The small molecule below binds the protein below.
Small molecule (SMILES): OC[C@H]1CNC[C@@H](O)[C@@H]1O

Binding-site contacts:
Ligand atom C4 contacts residue TRP333 of chain 1.F at 3.5 Å (hydrophobic).
Ligand atom C3 contacts residue TRP333 of chain 1.F at 3.3 Å (hydrophobic).
Ligand atom C2 contacts residue GLN475 of chain 1.F at 3.3 Å.
Ligand atom O4 contacts residue TRP333 of chain 1.F at 2.8 Å (h-bond).
Ligand atom C3 contacts residue TRP381 of chain 1.F at 3.7 Å (hydrophobic).
Ligand atom O6 contacts residue LEU624 of chain 1.F at 3.8 Å.
Ligand atom O6 contacts residue ALA319 of chain 1.F at 3.8 Å.
Ligand atom C6 contacts residue PHE332 of chain 1.F at 3.5 Å (hydrophobic).
Ligand atom O3 contacts residue GLN475 of chain 1.F at 3.3 Å (h-bond).
Ligand atom O6 contacts residue ARG320 of chain 1.F at 4.1 Å.
Ligand atom N contacts residue LYS587 of chain 1.F at 4.1 Å.
Ligand atom C1 contacts residue GOL1 of chain 1.LB at 3.8 Å.
Ligand atom O6 contacts residue TYR327 of chain 1.F at 3.7 Å.
Ligand atom C6 contacts residue ALA319 of chain 1.F at 3.7 Å (hydrophobic).
Ligand atom O3 contacts residue TRP333 of chain 1.F at 3.2 Å (h-bond).
Ligand atom O3 contacts residue LEU624 of chain 1.F at 3.5 Å.
Ligand atom N contacts residue GOL1 of chain 1.LB at 3.2 Å (h-bond).
Ligand atom O3 contacts residue PRO473 of chain 1.F at 4.4 Å.
Ligand atom O4 contacts residue TRP381 of chain 1.F at 4.2 Å.
Ligand atom C1 contacts residue TYR327 of chain 1.F at 3.7 Å (hydrophobic).
Ligand atom C2 contacts residue TRP381 of chain 1.F at 4.1 Å (hydrophobic).
Ligand atom C5 contacts residue ASP334 of chain 1.F at 3.8 Å.
Ligand atom O3 contacts residue GLN588 of chain 1.F at 3.0 Å (h-bond).
Ligand atom C5 contacts residue TYR327 of chain 1.F at 4.3 Å (hydrophobic).
Ligand atom C4 contacts residue GOL1 of chain 1.LB at 4.4 Å.
Ligand atom C6 contacts residue ASP334 of chain 1.F at 3.2 Å.
Ligand atom O6 contacts residue ASP334 of chain 1.F at 2.6 Å (salt-bridge).
Ligand atom C4 contacts residue ASP334 of chain 1.F at 3.2 Å.
Ligand atom C3 contacts residue GOL1 of chain 1.LB at 3.8 Å.
Ligand atom C5 contacts residue PHE332 of chain 1.F at 3.7 Å (hydrophobic).
Ligand atom N contacts residue TYR327 of chain 1.F at 4.3 Å.
Ligand atom C4 contacts residue LEU624 of chain 1.F at 3.7 Å (hydrophobic).
Ligand atom C2 contacts residue GOL1 of chain 1.LB at 2.8 Å.
Ligand atom O4 contacts residue PHE332 of chain 1.F at 3.9 Å.
Ligand atom C3 contacts residue LEU624 of chain 1.F at 4.2 Å (hydrophobic).
Ligand atom C3 contacts residue GLN475 of chain 1.F at 3.7 Å.
Ligand atom O4 contacts residue ASP334 of chain 1.F at 2.1 Å (salt-bridge).
Ligand atom O4 contacts residue LEU624 of chain 1.F at 3.8 Å.
Ligand atom C5 contacts residue GOL1 of chain 1.LB at 3.9 Å.
Ligand atom C6 contacts residue TYR327 of chain 1.F at 3.6 Å (hydrophobic).

Sequence of chain 1.F:
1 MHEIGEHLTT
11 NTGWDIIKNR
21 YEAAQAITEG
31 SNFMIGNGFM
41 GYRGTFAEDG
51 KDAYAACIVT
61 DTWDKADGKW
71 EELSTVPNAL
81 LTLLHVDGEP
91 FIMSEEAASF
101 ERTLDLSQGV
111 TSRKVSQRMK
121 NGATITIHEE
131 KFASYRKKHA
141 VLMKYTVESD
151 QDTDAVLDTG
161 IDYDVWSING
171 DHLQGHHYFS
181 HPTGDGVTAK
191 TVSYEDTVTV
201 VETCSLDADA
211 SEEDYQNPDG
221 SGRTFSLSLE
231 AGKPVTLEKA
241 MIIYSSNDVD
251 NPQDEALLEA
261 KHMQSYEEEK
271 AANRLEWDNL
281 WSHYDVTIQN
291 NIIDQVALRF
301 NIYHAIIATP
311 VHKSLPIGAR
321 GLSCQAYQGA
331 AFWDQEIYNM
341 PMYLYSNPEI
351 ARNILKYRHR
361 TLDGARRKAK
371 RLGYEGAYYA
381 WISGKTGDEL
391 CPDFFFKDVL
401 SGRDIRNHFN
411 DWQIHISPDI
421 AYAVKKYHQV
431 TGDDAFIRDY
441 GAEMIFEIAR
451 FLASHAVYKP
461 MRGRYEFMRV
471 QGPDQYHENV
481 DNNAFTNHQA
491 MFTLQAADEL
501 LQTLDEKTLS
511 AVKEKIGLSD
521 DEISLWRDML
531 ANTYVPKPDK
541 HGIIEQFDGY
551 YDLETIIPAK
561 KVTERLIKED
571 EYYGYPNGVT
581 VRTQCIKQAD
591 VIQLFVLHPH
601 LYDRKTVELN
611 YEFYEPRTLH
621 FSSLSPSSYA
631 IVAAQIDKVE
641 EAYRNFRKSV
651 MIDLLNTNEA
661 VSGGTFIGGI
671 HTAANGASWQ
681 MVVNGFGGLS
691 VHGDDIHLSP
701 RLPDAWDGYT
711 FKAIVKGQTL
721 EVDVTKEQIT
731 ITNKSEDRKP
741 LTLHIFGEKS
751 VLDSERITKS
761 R